Sequence of chain 3.A:
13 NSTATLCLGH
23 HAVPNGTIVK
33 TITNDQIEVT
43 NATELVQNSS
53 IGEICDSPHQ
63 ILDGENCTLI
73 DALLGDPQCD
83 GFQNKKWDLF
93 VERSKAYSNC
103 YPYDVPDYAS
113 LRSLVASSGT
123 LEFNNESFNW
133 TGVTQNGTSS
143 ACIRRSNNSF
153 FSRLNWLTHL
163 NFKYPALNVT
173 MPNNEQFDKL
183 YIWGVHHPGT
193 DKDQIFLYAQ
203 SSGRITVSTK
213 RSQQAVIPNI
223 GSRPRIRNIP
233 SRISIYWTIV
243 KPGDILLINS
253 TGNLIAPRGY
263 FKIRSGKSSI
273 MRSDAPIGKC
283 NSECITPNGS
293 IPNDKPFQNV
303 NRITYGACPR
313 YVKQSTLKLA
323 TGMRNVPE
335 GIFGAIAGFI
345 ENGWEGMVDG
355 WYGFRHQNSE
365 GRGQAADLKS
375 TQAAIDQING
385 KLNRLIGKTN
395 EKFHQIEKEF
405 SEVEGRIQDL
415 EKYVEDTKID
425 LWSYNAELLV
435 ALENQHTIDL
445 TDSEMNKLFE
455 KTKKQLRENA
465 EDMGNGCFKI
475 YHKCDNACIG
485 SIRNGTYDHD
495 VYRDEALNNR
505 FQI

Binding-site contacts:
Ligand atom C1 contacts residue GLN80 of chain 3.A at 4.4 Å.
Ligand atom O6 contacts residue ASN68 of chain 3.A at 4.4 Å.
Ligand atom C5 contacts residue TYR99 of chain 3.A at 4.3 Å (hydrophobic).
Ligand atom O5 contacts residue ASN68 of chain 3.A at 2.4 Å (h-bond).
Ligand atom C1 contacts residue ASN68 of chain 3.A at 1.4 Å.
Ligand atom C3 contacts residue ASN68 of chain 3.A at 3.7 Å.
Ligand atom C8 contacts residue GLU67 of chain 3.A at 3.4 Å.
Ligand atom N2 contacts residue ASN68 of chain 3.A at 2.7 Å (h-bond).
Ligand atom C8 contacts residue ASN68 of chain 3.A at 4.3 Å.
Ligand atom C2 contacts residue ASN68 of chain 3.A at 2.3 Å.
Ligand atom O7 contacts residue ASN68 of chain 3.A at 3.2 Å (h-bond).
Ligand atom O5 contacts residue GLN80 of chain 3.A at 4.2 Å.
Ligand atom C6 contacts residue TYR99 of chain 3.A at 3.8 Å (hydrophobic).
Ligand atom C5 contacts residue ASN68 of chain 3.A at 3.7 Å.
Ligand atom C7 contacts residue ASN68 of chain 3.A at 3.2 Å.
Ligand atom O5 contacts residue TYR99 of chain 3.A at 3.5 Å (h-bond).
Ligand atom C4 contacts residue ASN68 of chain 3.A at 4.2 Å.
Ligand atom O6 contacts residue TYR99 of chain 3.A at 3.3 Å.

A protein and the small-molecule ligand that binds it are described below.
Small molecule (SMILES): CC(=O)N[C@@H]1[C@@H](O)[C@H](O)[C@@H](CO)O[C@H]1O